Binding-site contacts:
Ligand atom C2M contacts residue GLY27 of chain 1.LA at 3.7 Å.
Ligand atom C3 contacts residue LYS26 of chain 1.LA at 4.2 Å.
Ligand atom C2M contacts residue LYS26 of chain 1.LA at 4.0 Å.
Ligand atom C3 contacts residue GLY27 of chain 1.LA at 4.1 Å.

A protein and the small-molecule ligand that binds it are described below.
Small molecule (SMILES): CN[C@@H]1[C@H](O)[C@H](NC)[C@H]2O[C@@]3(O)C(=O)C[C@@H](C)O[C@H]3O[C@@H]2[C@H]1O

Sequence of chain 1.LA:
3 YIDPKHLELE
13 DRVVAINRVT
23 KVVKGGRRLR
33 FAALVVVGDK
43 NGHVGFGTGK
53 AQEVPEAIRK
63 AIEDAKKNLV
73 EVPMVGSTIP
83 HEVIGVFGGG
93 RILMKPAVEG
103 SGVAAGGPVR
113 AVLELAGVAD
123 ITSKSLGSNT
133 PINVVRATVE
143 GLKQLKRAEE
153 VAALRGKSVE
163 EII